Sequence of chain 2.A:
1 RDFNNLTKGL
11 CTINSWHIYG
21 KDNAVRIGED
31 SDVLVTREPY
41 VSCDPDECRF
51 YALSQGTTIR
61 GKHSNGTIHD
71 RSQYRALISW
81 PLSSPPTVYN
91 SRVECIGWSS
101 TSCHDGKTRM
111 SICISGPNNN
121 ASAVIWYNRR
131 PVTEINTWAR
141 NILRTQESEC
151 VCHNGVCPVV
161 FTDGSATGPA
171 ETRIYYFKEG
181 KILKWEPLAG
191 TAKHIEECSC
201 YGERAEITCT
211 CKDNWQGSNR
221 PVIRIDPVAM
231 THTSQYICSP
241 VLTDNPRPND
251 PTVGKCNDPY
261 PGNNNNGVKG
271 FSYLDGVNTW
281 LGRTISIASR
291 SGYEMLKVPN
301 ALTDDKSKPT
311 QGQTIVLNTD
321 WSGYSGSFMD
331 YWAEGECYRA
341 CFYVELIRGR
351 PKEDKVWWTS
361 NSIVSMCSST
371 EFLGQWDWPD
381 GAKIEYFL

Binding-site contacts:
Ligand atom O6 contacts residue ASP2 of chain 2.A at 2.7 Å (salt-bridge).
Ligand atom C5 contacts residue ASN5 of chain 2.A at 3.7 Å.
Ligand atom C8 contacts residue PHE3 of chain 2.A at 3.5 Å (hydrophobic).
Ligand atom C4 contacts residue ASN5 of chain 2.A at 4.3 Å.
Ligand atom C5 contacts residue ASP2 of chain 2.A at 4.4 Å.
Ligand atom C6 contacts residue ASP2 of chain 2.A at 3.6 Å.
Ligand atom C7 contacts residue ASN5 of chain 2.A at 3.7 Å.
Ligand atom C7 contacts residue ASP2 of chain 2.A at 3.9 Å.
Ligand atom C6 contacts residue ASN154 of chain 2.A at 4.4 Å.
Ligand atom C7 contacts residue PHE3 of chain 2.A at 3.6 Å (hydrophobic).
Ligand atom N2 contacts residue ASP2 of chain 2.A at 3.8 Å.
Ligand atom C3 contacts residue PHE3 of chain 2.A at 4.3 Å (hydrophobic).
Ligand atom C8 contacts residue ASN154 of chain 2.A at 4.2 Å.
Ligand atom C1 contacts residue ASN154 of chain 2.A at 4.1 Å.
Ligand atom O5 contacts residue ASP2 of chain 2.A at 3.9 Å.
Ligand atom O7 contacts residue ASN5 of chain 2.A at 4.1 Å.
Ligand atom O5 contacts residue ASN5 of chain 2.A at 2.3 Å (h-bond).
Ligand atom N2 contacts residue PHE3 of chain 2.A at 2.8 Å (h-bond).
Ligand atom C2 contacts residue PHE3 of chain 2.A at 3.7 Å (hydrophobic).
Ligand atom C2 contacts residue ASN5 of chain 2.A at 2.5 Å.
Ligand atom C8 contacts residue ASP2 of chain 2.A at 3.8 Å.
Ligand atom C1 contacts residue PHE3 of chain 2.A at 3.6 Å (hydrophobic).
Ligand atom N2 contacts residue ASN5 of chain 2.A at 2.9 Å (h-bond).
Ligand atom O3 contacts residue ASP2 of chain 2.A at 2.7 Å (salt-bridge).
Ligand atom C3 contacts residue ASP2 of chain 2.A at 3.9 Å.
Ligand atom O5 contacts residue ASN154 of chain 2.A at 3.8 Å.
Ligand atom O6 contacts residue ASN154 of chain 2.A at 3.4 Å (h-bond).
Ligand atom C5 contacts residue ASN154 of chain 2.A at 3.5 Å.
Ligand atom C3 contacts residue ASN5 of chain 2.A at 3.9 Å.
Ligand atom C1 contacts residue ASN5 of chain 2.A at 1.5 Å.

This small molecule binds to this protein.
Small molecule (SMILES): CC(=O)N[C@H]1[C@H](O[C@H]2[C@H](O)[C@@H](NC(C)=O)CO[C@@H]2CO)O[C@H](CO)[C@@H](O)[C@@H]1O